This protein binds this small molecule.
Small molecule (SMILES): CC(=O)N[C@@H]1[C@@H](O)[C@H](O)[C@@H](CO)O[C@H]1O

Binding-site contacts:
Ligand atom C2 contacts residue GLU354 of chain 1.A at 4.3 Å.
Ligand atom C1 contacts residue GLU354 of chain 1.A at 3.5 Å.
Ligand atom C6 contacts residue SER331 of chain 1.A at 3.7 Å.
Ligand atom C2 contacts residue ASN329 of chain 1.A at 2.4 Å.
Ligand atom C1 contacts residue ASN329 of chain 1.A at 1.4 Å.
Ligand atom O6 contacts residue GLU354 of chain 1.A at 3.9 Å.
Ligand atom C5 contacts residue GLU354 of chain 1.A at 3.1 Å.
Ligand atom C8 contacts residue ASN329 of chain 1.A at 4.2 Å.
Ligand atom O4 contacts residue GLU354 of chain 1.A at 4.4 Å.
Ligand atom O5 contacts residue GLU354 of chain 1.A at 3.5 Å (salt-bridge).
Ligand atom O5 contacts residue ASN329 of chain 1.A at 2.4 Å (h-bond).
Ligand atom C4 contacts residue GLU354 of chain 1.A at 4.1 Å.
Ligand atom C7 contacts residue ASN329 of chain 1.A at 3.1 Å.
Ligand atom N2 contacts residue ASN329 of chain 1.A at 2.8 Å (h-bond).
Ligand atom C5 contacts residue ASN329 of chain 1.A at 3.6 Å.
Ligand atom C3 contacts residue ASN329 of chain 1.A at 3.8 Å.
Ligand atom C4 contacts residue ASN329 of chain 1.A at 4.2 Å.
Ligand atom C3 contacts residue GLU354 of chain 1.A at 4.1 Å.
Ligand atom O6 contacts residue SER331 of chain 1.A at 3.9 Å.
Ligand atom O7 contacts residue ASN329 of chain 1.A at 3.2 Å (h-bond).
Ligand atom C6 contacts residue GLU354 of chain 1.A at 4.0 Å.
Ligand atom N2 contacts residue GLU354 of chain 1.A at 4.3 Å.

Sequence of chain 1.A:
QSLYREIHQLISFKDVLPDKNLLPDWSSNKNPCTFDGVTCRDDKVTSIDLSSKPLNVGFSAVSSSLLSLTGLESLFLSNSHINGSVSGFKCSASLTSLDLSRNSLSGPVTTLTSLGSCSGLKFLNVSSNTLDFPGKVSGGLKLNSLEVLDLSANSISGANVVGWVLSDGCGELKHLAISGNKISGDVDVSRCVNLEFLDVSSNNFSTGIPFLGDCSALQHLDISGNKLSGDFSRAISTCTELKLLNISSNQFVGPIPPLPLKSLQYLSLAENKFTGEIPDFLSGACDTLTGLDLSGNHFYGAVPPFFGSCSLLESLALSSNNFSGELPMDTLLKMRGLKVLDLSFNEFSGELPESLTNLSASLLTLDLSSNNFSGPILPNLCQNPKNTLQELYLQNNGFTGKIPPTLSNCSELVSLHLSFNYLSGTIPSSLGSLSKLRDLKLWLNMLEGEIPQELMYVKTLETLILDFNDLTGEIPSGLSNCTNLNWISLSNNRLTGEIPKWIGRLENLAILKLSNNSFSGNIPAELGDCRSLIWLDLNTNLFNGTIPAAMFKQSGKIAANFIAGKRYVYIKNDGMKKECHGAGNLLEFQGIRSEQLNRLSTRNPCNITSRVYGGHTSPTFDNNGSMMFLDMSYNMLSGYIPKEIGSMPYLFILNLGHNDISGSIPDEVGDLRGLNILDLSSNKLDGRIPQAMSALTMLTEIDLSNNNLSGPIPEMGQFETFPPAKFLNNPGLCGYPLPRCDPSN